Sequence of chain 1.C:
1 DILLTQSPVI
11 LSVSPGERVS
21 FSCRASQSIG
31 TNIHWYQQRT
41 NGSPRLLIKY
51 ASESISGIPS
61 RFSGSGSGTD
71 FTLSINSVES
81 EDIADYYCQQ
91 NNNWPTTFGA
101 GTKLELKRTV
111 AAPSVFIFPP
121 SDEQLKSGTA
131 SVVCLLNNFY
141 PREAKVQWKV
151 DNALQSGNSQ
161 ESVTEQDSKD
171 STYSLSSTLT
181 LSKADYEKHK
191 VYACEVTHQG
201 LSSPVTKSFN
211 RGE

The protein below binds the small molecule below.
Small molecule (SMILES): CC(C)C[C@@H]1NC(=O)[C@H](CCCN=C(N)N)NC(=O)[C@H](CCCN=C(N)N)NC(=O)[C@H]([C@@H](C)O)NC(=O)[C@H](CO)NC(=O)[C@H](CC(C)C)NC(=O)[C@H](CC(=O)O)NC(=O)[C@H](Cc2ccccc2)NC(=O)[C@H](CCC(N)=O)NC(=O)[C@@H](N)CSSC[C@@H](C=O)NC(=O)[C@H](CCCCN)NC1=O

Binding-site contacts:
Ligand atom CG2 contacts residue PRO173 of chain 1.D at 3.5 Å (hydrophobic).
Ligand atom CA contacts residue ASP85 of chain 1.C at 3.2 Å.
Ligand atom CZ contacts residue GLN39 of chain 1.D at 3.4 Å.
Ligand atom O contacts residue LYS103 of chain 1.C at 2.8 Å (salt-bridge).
Ligand atom O contacts residue ASN41 of chain 1.C at 2.7 Å (h-bond).
Ligand atom CD contacts residue GLY42 of chain 1.C at 3.2 Å.
Ligand atom CE2 contacts residue GLN39 of chain 1.D at 3.6 Å.
Ligand atom CD contacts residue PRO41 of chain 1.D at 3.6 Å (hydrophobic).
Ligand atom CD1 contacts residue GLN39 of chain 1.D at 3.6 Å.
Ligand atom NH1 contacts residue SER43 of chain 1.C at 3.5 Å (h-bond).
Ligand atom O contacts residue PRO41 of chain 1.D at 3.3 Å.
Ligand atom CD2 contacts residue GLN39 of chain 1.D at 3.5 Å.
Ligand atom CD contacts residue ASP85 of chain 1.C at 3.5 Å.
Ligand atom NH1 contacts residue GLN111 of chain 1.D at 2.6 Å (h-bond).
Ligand atom O contacts residue THR40 of chain 1.C at 3.5 Å.
Ligand atom O contacts residue GLU105 of chain 1.C at 3.3 Å (salt-bridge).
Ligand atom CZ contacts residue GLN111 of chain 1.D at 3.1 Å.
Ligand atom N contacts residue ASP85 of chain 1.C at 2.7 Å (salt-bridge).
Ligand atom NE contacts residue ASP85 of chain 1.C at 2.7 Å (salt-bridge).
Ligand atom O contacts residue ASN41 of chain 1.C at 3.1 Å (h-bond).
Ligand atom CD1 contacts residue THR90 of chain 1.D at 3.6 Å.
Ligand atom NH1 contacts residue THR40 of chain 1.C at 3.2 Å (h-bond).
Ligand atom CG contacts residue ASP85 of chain 1.C at 3.5 Å.
Ligand atom CB contacts residue PRO41 of chain 1.D at 3.3 Å (hydrophobic).
Ligand atom OE1 contacts residue PRO41 of chain 1.D at 3.4 Å (h-bond).
Ligand atom NH2 contacts residue GLN111 of chain 1.D at 2.8 Å (h-bond).
Ligand atom OG contacts residue ALA174 of chain 1.D at 3.4 Å (h-bond).
Ligand atom NH1 contacts residue GLY42 of chain 1.C at 3.6 Å.
Ligand atom OG contacts residue GLU154 of chain 1.D at 3.6 Å (salt-bridge).
Ligand atom CD contacts residue THR40 of chain 1.C at 3.5 Å.
Ligand atom C contacts residue ASP85 of chain 1.C at 3.4 Å.
Ligand atom CG contacts residue THR40 of chain 1.C at 3.5 Å.
Ligand atom CD2 contacts residue TYR87 of chain 1.C at 3.4 Å (hydrophobic).
Ligand atom CA contacts residue ASN41 of chain 1.C at 3.6 Å.
Ligand atom O contacts residue GLN38 of chain 1.C at 3.5 Å.
Ligand atom NH2 contacts residue ALA84 of chain 1.C at 3.2 Å.
Ligand atom C contacts residue ILE10 of chain 1.C at 3.5 Å (hydrophobic).
Ligand atom NH2 contacts residue ASP85 of chain 1.C at 3.0 Å (salt-bridge).
Ligand atom CG contacts residue TYR87 of chain 1.C at 3.6 Å (hydrophobic).
Ligand atom CE1 contacts residue GLN39 of chain 1.D at 3.3 Å.

Sequence of chain 1.D:
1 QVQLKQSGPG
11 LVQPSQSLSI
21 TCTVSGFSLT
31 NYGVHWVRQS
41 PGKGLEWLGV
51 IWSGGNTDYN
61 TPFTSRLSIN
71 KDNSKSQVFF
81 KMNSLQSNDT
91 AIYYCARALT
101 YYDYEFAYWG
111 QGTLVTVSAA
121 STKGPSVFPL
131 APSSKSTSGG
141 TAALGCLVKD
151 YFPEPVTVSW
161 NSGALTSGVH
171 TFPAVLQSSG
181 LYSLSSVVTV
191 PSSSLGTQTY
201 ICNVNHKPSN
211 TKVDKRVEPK